Sequence of chain 1.I:
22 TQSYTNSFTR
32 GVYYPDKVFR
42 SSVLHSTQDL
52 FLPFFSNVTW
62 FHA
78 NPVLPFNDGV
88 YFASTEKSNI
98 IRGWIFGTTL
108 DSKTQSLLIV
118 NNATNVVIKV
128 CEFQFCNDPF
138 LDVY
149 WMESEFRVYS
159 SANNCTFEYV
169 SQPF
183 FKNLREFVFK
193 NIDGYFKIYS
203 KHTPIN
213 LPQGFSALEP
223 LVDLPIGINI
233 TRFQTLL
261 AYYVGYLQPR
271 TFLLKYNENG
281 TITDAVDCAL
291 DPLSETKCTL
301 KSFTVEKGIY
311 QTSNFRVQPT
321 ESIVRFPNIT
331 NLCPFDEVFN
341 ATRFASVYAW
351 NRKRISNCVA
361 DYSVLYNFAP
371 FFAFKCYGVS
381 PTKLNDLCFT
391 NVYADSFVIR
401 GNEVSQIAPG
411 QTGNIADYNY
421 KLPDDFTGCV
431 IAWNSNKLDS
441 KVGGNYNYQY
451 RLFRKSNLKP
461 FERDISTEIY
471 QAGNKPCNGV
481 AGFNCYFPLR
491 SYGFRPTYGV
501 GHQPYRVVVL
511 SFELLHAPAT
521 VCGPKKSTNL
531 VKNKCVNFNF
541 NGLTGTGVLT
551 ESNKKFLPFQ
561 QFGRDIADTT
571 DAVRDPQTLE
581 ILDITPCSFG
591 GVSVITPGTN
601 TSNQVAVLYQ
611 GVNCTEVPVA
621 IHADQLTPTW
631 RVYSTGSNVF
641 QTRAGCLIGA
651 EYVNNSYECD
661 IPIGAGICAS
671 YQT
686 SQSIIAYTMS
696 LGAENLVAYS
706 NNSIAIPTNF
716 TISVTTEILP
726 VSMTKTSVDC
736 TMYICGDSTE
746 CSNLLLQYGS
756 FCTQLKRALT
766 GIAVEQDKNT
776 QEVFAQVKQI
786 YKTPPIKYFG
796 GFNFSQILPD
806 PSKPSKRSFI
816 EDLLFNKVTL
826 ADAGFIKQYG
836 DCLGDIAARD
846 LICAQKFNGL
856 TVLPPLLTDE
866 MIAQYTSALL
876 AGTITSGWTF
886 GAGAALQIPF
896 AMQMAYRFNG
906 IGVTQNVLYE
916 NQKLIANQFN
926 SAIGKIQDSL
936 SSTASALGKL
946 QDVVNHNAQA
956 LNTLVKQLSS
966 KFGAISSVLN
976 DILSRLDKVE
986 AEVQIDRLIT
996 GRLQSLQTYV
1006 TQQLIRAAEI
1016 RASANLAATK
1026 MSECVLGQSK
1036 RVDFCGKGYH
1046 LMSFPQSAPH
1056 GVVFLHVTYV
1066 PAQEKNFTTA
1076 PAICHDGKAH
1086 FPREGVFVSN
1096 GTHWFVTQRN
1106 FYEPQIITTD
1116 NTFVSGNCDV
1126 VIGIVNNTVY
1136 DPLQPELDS

The small molecule below binds the protein below.
Small molecule (SMILES): CC(=O)N[C@@H]1[C@@H](O)[C@H](O)[C@@H](CO)O[C@H]1O

Sequence of chain 1.H:
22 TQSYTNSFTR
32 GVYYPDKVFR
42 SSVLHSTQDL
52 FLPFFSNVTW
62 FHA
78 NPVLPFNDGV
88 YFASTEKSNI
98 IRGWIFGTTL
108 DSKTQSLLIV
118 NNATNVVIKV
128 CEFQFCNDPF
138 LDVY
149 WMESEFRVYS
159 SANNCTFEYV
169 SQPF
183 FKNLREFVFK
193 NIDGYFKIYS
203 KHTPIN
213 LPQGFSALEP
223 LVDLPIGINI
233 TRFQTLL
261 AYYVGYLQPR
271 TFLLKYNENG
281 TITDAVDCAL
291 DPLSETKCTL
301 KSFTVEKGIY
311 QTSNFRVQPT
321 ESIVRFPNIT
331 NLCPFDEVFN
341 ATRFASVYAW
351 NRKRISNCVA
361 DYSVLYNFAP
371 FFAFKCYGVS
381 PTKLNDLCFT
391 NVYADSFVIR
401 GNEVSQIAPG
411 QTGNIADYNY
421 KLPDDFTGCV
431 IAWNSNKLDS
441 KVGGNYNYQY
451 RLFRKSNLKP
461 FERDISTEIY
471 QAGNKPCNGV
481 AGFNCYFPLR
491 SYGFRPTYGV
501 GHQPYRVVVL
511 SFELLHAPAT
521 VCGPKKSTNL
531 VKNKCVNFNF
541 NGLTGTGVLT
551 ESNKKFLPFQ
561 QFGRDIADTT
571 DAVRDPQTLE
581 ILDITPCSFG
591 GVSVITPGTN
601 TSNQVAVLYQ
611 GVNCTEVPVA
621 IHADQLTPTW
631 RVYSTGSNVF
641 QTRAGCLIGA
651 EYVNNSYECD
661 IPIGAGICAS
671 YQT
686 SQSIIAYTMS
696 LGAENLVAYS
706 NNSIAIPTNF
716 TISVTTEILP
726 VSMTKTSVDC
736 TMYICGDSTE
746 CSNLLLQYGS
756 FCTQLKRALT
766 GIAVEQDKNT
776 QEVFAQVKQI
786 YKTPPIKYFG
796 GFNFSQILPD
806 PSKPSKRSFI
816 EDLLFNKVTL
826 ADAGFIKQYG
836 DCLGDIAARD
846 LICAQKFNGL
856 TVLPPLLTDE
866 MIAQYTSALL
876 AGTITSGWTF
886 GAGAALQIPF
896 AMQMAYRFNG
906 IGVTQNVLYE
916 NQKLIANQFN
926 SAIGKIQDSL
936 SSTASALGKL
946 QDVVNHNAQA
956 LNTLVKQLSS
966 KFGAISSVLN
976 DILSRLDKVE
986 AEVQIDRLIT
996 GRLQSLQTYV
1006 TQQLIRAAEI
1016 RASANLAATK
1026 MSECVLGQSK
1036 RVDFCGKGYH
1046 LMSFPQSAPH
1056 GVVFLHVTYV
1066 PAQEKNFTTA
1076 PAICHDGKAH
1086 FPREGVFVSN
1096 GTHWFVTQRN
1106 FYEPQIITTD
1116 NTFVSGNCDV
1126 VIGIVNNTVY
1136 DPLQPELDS

Binding-site contacts:
Ligand atom N2 contacts residue ASN231 of chain 1.I at 2.9 Å (h-bond).
Ligand atom C4 contacts residue ASN231 of chain 1.I at 4.2 Å.
Ligand atom C8 contacts residue GLU462 of chain 1.H at 4.3 Å.
Ligand atom O4 contacts residue SER456 of chain 1.H at 4.3 Å.
Ligand atom N2 contacts residue GLU462 of chain 1.H at 3.8 Å.
Ligand atom O3 contacts residue LYS459 of chain 1.H at 4.5 Å.
Ligand atom O5 contacts residue ASN231 of chain 1.I at 2.3 Å (h-bond).
Ligand atom C1 contacts residue ASN231 of chain 1.I at 1.4 Å.
Ligand atom C2 contacts residue GLU462 of chain 1.H at 3.3 Å.
Ligand atom O7 contacts residue GLU462 of chain 1.H at 3.0 Å (salt-bridge).
Ligand atom C4 contacts residue GLU462 of chain 1.H at 4.2 Å.
Ligand atom C8 contacts residue ASN231 of chain 1.I at 3.6 Å.
Ligand atom C1 contacts residue GLU462 of chain 1.H at 4.5 Å.
Ligand atom C3 contacts residue GLU462 of chain 1.H at 3.8 Å.
Ligand atom O7 contacts residue ASN231 of chain 1.I at 3.2 Å (h-bond).
Ligand atom C7 contacts residue ASN231 of chain 1.I at 3.1 Å.
Ligand atom C7 contacts residue GLU462 of chain 1.H at 3.6 Å.
Ligand atom C5 contacts residue ASN231 of chain 1.I at 3.6 Å.
Ligand atom C3 contacts residue ASN231 of chain 1.I at 3.8 Å.
Ligand atom O3 contacts residue GLU462 of chain 1.H at 3.4 Å (salt-bridge).
Ligand atom C2 contacts residue ASN231 of chain 1.I at 2.4 Å.